Sequence of chain 1.A:
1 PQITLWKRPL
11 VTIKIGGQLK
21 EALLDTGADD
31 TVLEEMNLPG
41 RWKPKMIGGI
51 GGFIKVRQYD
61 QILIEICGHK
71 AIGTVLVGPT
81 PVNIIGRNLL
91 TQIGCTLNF

The protein below binds the small molecule below.
Small molecule (SMILES): CC(C)[C@H](NC(=O)[C@H](C)NC(=O)OCc1ccccc1)C(=O)N[C@@H](Cc1ccccc1)[C@@H](O)[C@H](O)[C@H](Cc1ccccc1)NC(=O)[C@@H](NC(=O)[C@H](C)NC(=O)OCc1ccccc1)C(C)C

Sequence of chain 1.B:
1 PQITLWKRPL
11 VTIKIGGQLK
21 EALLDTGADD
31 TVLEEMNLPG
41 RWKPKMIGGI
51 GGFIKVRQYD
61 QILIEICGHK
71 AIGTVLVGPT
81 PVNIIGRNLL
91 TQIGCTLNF

Binding-site contacts:
Ligand atom C66 contacts residue DMS1 of chain 1.E at 3.3 Å.
Ligand atom N52 contacts residue GLY48 of chain 1.A at 2.8 Å (h-bond).
Ligand atom C16 contacts residue PHE53 of chain 1.B at 3.5 Å (hydrophobic).
Ligand atom C55 contacts residue GLY27 of chain 1.A at 3.5 Å.
Ligand atom O51 contacts residue GLY27 of chain 1.A at 3.5 Å.
Ligand atom O51 contacts residue ASP25 of chain 1.B at 2.7 Å (salt-bridge).
Ligand atom C53 contacts residue ASP25 of chain 1.B at 3.4 Å.
Ligand atom C15 contacts residue PRO81 of chain 1.A at 3.6 Å (hydrophobic).
Ligand atom O54 contacts residue ALA28 of chain 1.A at 3.4 Å.
Ligand atom O58 contacts residue ARG8 of chain 1.B at 3.6 Å (salt-bridge).
Ligand atom C67 contacts residue GLY48 of chain 1.A at 3.6 Å.
Ligand atom O51 contacts residue ASP25 of chain 1.A at 2.9 Å (salt-bridge).
Ligand atom O8 contacts residue ARG8 of chain 1.A at 2.3 Å (salt-bridge).
Ligand atom C70 contacts residue ASP29 of chain 1.A at 3.5 Å.
Ligand atom C14 contacts residue PRO81 of chain 1.A at 3.6 Å (hydrophobic).
Ligand atom O54 contacts residue ASP29 of chain 1.A at 2.7 Å (salt-bridge).
Ligand atom O4 contacts residue ASP29 of chain 1.B at 2.6 Å (salt-bridge).
Ligand atom C3 contacts residue ILE84 of chain 1.A at 3.6 Å (hydrophobic).
Ligand atom O52 contacts residue GLY48 of chain 1.A at 3.5 Å (h-bond).
Ligand atom CG1 contacts residue ILE50 of chain 1.A at 3.5 Å (hydrophobic).
Ligand atom C66 contacts residue GLY49 of chain 1.A at 3.4 Å.
Ligand atom C31 contacts residue ARG8 of chain 1.A at 3.3 Å.
Ligand atom O59 contacts residue GLY48 of chain 1.A at 3.3 Å (h-bond).
Ligand atom O1 contacts residue ASP25 of chain 1.A at 2.2 Å (salt-bridge).
Ligand atom C2 contacts residue ASP25 of chain 1.A at 3.2 Å.
Ligand atom C65 contacts residue DMS1 of chain 1.E at 3.5 Å.
Ligand atom N51 contacts residue GLY27 of chain 1.A at 3.1 Å (h-bond).
Ligand atom N2 contacts residue GLY48 of chain 1.B at 3.1 Å (h-bond).
Ligand atom C69 contacts residue GLY48 of chain 1.A at 3.5 Å.
Ligand atom O52 contacts residue GLY49 of chain 1.A at 3.4 Å.
Ligand atom C52 contacts residue ASP25 of chain 1.B at 3.3 Å.
Ligand atom C67 contacts residue GLY49 of chain 1.A at 3.5 Å.
Ligand atom C68 contacts residue GLY48 of chain 1.A at 3.4 Å.
Ligand atom O2 contacts residue GLY49 of chain 1.B at 3.2 Å.
Ligand atom O4 contacts residue ALA28 of chain 1.B at 3.3 Å.
Ligand atom C9 contacts residue VAL82 of chain 1.A at 3.5 Å (hydrophobic).
Ligand atom C20 contacts residue ASP29 of chain 1.B at 3.2 Å.
Ligand atom CG6 contacts residue ILE84 of chain 1.A at 3.5 Å (hydrophobic).
Ligand atom N54 contacts residue GLY48 of chain 1.A at 3.1 Å (h-bond).
Ligand atom N1 contacts residue GLY27 of chain 1.B at 2.8 Å (h-bond).